Sequence of chain 1.A:
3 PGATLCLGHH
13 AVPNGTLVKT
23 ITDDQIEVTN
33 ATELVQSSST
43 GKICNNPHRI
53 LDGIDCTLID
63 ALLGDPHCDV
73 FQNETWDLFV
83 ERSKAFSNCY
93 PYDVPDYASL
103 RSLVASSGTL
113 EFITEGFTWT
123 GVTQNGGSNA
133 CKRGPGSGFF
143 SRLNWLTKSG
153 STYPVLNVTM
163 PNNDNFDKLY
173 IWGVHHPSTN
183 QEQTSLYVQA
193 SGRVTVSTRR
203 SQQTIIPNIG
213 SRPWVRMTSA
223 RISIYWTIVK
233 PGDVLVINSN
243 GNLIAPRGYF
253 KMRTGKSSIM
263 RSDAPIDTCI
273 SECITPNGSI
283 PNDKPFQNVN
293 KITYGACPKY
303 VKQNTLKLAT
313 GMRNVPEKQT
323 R

Binding-site contacts:
Ligand atom C5 contacts residue PHE114 of chain 1.A at 3.8 Å (hydrophobic).
Ligand atom O5 contacts residue ASN75 of chain 1.A at 2.4 Å (h-bond).
Ligand atom C3 contacts residue ASN75 of chain 1.A at 3.7 Å.
Ligand atom N2 contacts residue ASN75 of chain 1.A at 2.8 Å (h-bond).
Ligand atom C4 contacts residue ASN75 of chain 1.A at 4.2 Å.
Ligand atom C5 contacts residue ASN75 of chain 1.A at 3.7 Å.
Ligand atom C1 contacts residue ASN75 of chain 1.A at 1.4 Å.
Ligand atom C7 contacts residue ASN75 of chain 1.A at 3.1 Å.
Ligand atom C8 contacts residue ASN75 of chain 1.A at 4.3 Å.
Ligand atom C2 contacts residue ASN75 of chain 1.A at 2.4 Å.
Ligand atom C1 contacts residue PHE114 of chain 1.A at 3.7 Å (hydrophobic).
Ligand atom O5 contacts residue PHE114 of chain 1.A at 3.8 Å.
Ligand atom O7 contacts residue ASN75 of chain 1.A at 3.1 Å (h-bond).
Ligand atom C3 contacts residue PHE114 of chain 1.A at 4.5 Å (hydrophobic).
Ligand atom C8 contacts residue GLN74 of chain 1.A at 3.2 Å.

The protein below binds the small molecule below.
Small molecule (SMILES): CC(=O)N[C@@H]1[C@@H](O)[C@H](O)[C@@H](CO)O[C@H]1O